Sequence of chain 34.C:
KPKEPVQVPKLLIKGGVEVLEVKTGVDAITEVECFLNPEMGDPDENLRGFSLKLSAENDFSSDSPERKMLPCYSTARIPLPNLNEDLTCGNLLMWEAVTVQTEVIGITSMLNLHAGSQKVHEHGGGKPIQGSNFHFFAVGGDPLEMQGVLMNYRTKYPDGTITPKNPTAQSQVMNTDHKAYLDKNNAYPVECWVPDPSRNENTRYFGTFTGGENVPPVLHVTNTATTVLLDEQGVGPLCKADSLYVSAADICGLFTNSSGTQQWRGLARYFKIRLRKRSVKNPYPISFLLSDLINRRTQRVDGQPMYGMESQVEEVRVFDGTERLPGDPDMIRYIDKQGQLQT

Sequence of chain 34.E:
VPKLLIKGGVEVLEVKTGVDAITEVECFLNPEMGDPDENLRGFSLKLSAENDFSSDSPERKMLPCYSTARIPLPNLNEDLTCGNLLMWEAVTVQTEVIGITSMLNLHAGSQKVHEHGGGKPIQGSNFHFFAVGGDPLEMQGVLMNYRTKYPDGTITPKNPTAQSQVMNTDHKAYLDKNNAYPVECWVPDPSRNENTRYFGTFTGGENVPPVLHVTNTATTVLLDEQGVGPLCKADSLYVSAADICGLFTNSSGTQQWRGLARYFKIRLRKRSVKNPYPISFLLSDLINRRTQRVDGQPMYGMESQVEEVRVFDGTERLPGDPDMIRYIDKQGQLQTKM

The small molecule below binds the protein below.
Small molecule (SMILES): CC(=O)N[C@H]1[C@H]([C@H](O)[C@H](O)CO)O[C@@](O[C@H](CO)[C@@H](O)[C@@H]2O[C@@H](C(=O)O)C[C@H](O)[C@H]2NC(C)=O)(C(=O)O)C[C@@H]1O

Binding-site contacts:
Ligand atom C9 contacts residue LYS68 of chain 34.D at 3.8 Å.
Ligand atom C11 contacts residue LYS68 of chain 34.D at 3.7 Å.
Ligand atom O1B contacts residue SER274 of chain 34.D at 2.4 Å (h-bond).
Ligand atom O7 contacts residue LEU62 of chain 34.D at 3.5 Å.
Ligand atom C11 contacts residue PHE270 of chain 34.D at 3.9 Å (hydrophobic).
Ligand atom C1 contacts residue THR276 of chain 34.D at 3.4 Å.
Ligand atom C6 contacts residue ASN272 of chain 34.D at 3.7 Å.
Ligand atom O10 contacts residue LEU62 of chain 34.D at 3.1 Å.
Ligand atom C10 contacts residue LYS68 of chain 34.D at 3.8 Å.
Ligand atom C10 contacts residue LEU62 of chain 34.D at 3.5 Å (hydrophobic).
Ligand atom C11 contacts residue PHE65 of chain 34.D at 3.8 Å (hydrophobic).
Ligand atom C6 contacts residue LYS68 of chain 34.D at 3.8 Å.
Ligand atom C9 contacts residue GLN278 of chain 34.D at 3.2 Å.
Ligand atom O1A contacts residue THR276 of chain 34.D at 2.6 Å (h-bond).
Ligand atom O8 contacts residue THR276 of chain 34.D at 3.8 Å.
Ligand atom C10 contacts residue PHE75 of chain 34.E at 2.7 Å (hydrophobic).
Ligand atom C11 contacts residue THR276 of chain 34.D at 3.4 Å.
Ligand atom O1A contacts residue ASN272 of chain 34.D at 3.6 Å (h-bond).
Ligand atom C1 contacts residue SER274 of chain 34.D at 3.4 Å.
Ligand atom C11 contacts residue LEU62 of chain 34.D at 3.9 Å (hydrophobic).
Ligand atom O10 contacts residue PHE75 of chain 34.E at 2.6 Å.
Ligand atom O9 contacts residue LYS68 of chain 34.D at 2.8 Å (salt-bridge).
Ligand atom O1B contacts residue THR276 of chain 34.D at 3.5 Å (h-bond).
Ligand atom C11 contacts residue HIS138 of chain 34.C at 3.3 Å.
Ligand atom C11 contacts residue GLN278 of chain 34.D at 3.5 Å.
Ligand atom O8 contacts residue LYS68 of chain 34.D at 3.5 Å.
Ligand atom N5 contacts residue PHE75 of chain 34.E at 3.8 Å.
Ligand atom O1A contacts residue SER274 of chain 34.D at 3.8 Å.
Ligand atom O9 contacts residue LEU67 of chain 34.D at 3.2 Å.
Ligand atom N5 contacts residue ASN272 of chain 34.D at 3.3 Å (h-bond).
Ligand atom O1B contacts residue LYS68 of chain 34.D at 3.6 Å.
Ligand atom N5 contacts residue LYS68 of chain 34.D at 2.9 Å (salt-bridge).
Ligand atom C7 contacts residue GLN278 of chain 34.D at 3.8 Å.
Ligand atom N5 contacts residue GLN278 of chain 34.D at 3.9 Å.
Ligand atom O8 contacts residue GLN278 of chain 34.D at 3.5 Å (h-bond).
Ligand atom C8 contacts residue GLN278 of chain 34.D at 3.7 Å.
Ligand atom C11 contacts residue PHE75 of chain 34.E at 1.8 Å (hydrophobic).
Ligand atom C5 contacts residue LYS68 of chain 34.D at 3.7 Å.
Ligand atom O8 contacts residue ASN272 of chain 34.D at 3.4 Å (h-bond).
Ligand atom C11 contacts residue ASN272 of chain 34.D at 3.6 Å.

Sequence of chain 34.D:
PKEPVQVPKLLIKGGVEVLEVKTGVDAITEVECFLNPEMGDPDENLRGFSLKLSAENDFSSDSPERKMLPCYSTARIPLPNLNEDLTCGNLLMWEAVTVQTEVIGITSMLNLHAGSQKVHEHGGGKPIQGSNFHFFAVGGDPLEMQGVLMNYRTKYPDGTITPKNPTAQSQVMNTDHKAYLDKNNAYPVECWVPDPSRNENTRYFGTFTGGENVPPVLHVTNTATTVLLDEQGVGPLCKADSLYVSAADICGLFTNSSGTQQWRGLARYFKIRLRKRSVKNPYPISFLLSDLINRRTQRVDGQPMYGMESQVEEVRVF